Sequence of chain 1.A:
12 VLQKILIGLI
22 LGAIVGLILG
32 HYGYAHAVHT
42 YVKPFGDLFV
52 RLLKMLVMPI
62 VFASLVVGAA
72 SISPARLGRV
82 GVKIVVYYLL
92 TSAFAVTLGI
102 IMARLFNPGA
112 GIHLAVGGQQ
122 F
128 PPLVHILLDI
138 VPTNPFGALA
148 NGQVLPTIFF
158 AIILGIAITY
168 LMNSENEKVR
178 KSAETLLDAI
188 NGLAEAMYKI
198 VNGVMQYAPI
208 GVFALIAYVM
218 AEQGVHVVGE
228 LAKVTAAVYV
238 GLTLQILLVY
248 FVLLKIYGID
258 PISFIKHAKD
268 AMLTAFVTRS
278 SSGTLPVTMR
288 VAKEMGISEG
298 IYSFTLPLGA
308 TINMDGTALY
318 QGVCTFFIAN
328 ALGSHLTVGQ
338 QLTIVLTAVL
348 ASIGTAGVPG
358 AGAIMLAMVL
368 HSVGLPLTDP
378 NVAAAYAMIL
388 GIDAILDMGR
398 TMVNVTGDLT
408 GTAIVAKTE

The small molecule below binds the protein below.
Small molecule (SMILES): N[C@@H](CC(=O)O)C(=O)O

Binding-site contacts:
Ligand atom O contacts residue THR398 of chain 1.A at 3.1 Å.
Ligand atom OXT contacts residue VAL355 of chain 1.A at 3.5 Å (h-bond).
Ligand atom OXT contacts residue THR398 of chain 1.A at 4.1 Å.
Ligand atom CA contacts residue THR398 of chain 1.A at 3.5 Å.
Ligand atom CB contacts residue ALA353 of chain 1.A at 3.6 Å (hydrophobic).
Ligand atom CB contacts residue VAL355 of chain 1.A at 3.5 Å (hydrophobic).
Ligand atom N contacts residue ASP394 of chain 1.A at 2.8 Å (salt-bridge).
Ligand atom OD2 contacts residue THR314 of chain 1.A at 2.5 Å (h-bond).
Ligand atom O contacts residue MET311 of chain 1.A at 3.9 Å.
Ligand atom OXT contacts residue ARG276 of chain 1.A at 3.2 Å (salt-bridge).
Ligand atom N contacts residue GLY357 of chain 1.A at 4.0 Å.
Ligand atom OD1 contacts residue ASP394 of chain 1.A at 2.8 Å (salt-bridge).
Ligand atom CG contacts residue ARG397 of chain 1.A at 3.1 Å.
Ligand atom OD2 contacts residue ARG397 of chain 1.A at 3.2 Å (salt-bridge).
Ligand atom OXT contacts residue GLY354 of chain 1.A at 2.8 Å (h-bond).
Ligand atom CG contacts residue ASP394 of chain 1.A at 3.8 Å.
Ligand atom N contacts residue PRO356 of chain 1.A at 3.2 Å.
Ligand atom N contacts residue ARG276 of chain 1.A at 2.6 Å (salt-bridge).
Ligand atom CG contacts residue THR314 of chain 1.A at 3.5 Å.
Ligand atom C contacts residue VAL355 of chain 1.A at 3.9 Å (hydrophobic).
Ligand atom O contacts residue SER278 of chain 1.A at 3.3 Å.
Ligand atom N contacts residue VAL355 of chain 1.A at 2.6 Å (h-bond).
Ligand atom CA contacts residue ARG276 of chain 1.A at 3.4 Å.
Ligand atom CA contacts residue VAL355 of chain 1.A at 3.5 Å (hydrophobic).
Ligand atom OD1 contacts residue GLY359 of chain 1.A at 3.8 Å.
Ligand atom OD2 contacts residue THR352 of chain 1.A at 3.6 Å.
Ligand atom N contacts residue THR398 of chain 1.A at 3.6 Å.
Ligand atom O contacts residue ASN401 of chain 1.A at 3.2 Å (h-bond).
Ligand atom C contacts residue ARG276 of chain 1.A at 3.4 Å.
Ligand atom OXT contacts residue SER278 of chain 1.A at 3.0 Å (h-bond).
Ligand atom CA contacts residue ASP394 of chain 1.A at 3.3 Å.
Ligand atom OD1 contacts residue ARG397 of chain 1.A at 2.3 Å (salt-bridge).
Ligand atom C contacts residue SER278 of chain 1.A at 3.7 Å.
Ligand atom CB contacts residue ASP394 of chain 1.A at 4.1 Å.
Ligand atom OD2 contacts residue GLY359 of chain 1.A at 3.2 Å.
Ligand atom CG contacts residue GLY359 of chain 1.A at 3.5 Å.
Ligand atom OXT contacts residue ALA353 of chain 1.A at 4.0 Å.
Ligand atom C contacts residue GLY354 of chain 1.A at 4.0 Å.
Ligand atom OXT contacts residue SER277 of chain 1.A at 4.0 Å.
Ligand atom C contacts residue THR398 of chain 1.A at 3.5 Å.